Binding-site contacts:
Ligand atom C10 contacts residue TYR81 of chain 1.B at 3.7 Å (hydrophobic).
Ligand atom C13 contacts residue LEU383 of chain 1.B at 3.3 Å (hydrophobic).
Ligand atom C contacts residue SER293 of chain 1.B at 3.5 Å.
Ligand atom C20 contacts residue PHE79 of chain 1.B at 3.4 Å (hydrophobic).
Ligand atom C15 contacts residue TYR289 of chain 1.B at 3.7 Å (hydrophobic).
Ligand atom C7 contacts residue TYR308 of chain 1.B at 3.7 Å (hydrophobic).
Ligand atom C11 contacts residue TYR81 of chain 1.B at 3.5 Å (hydrophobic).
Ligand atom C9 contacts residue TYR289 of chain 1.B at 3.4 Å (hydrophobic).
Ligand atom C12 contacts residue LEU384 of chain 1.B at 3.3 Å (hydrophobic).
Ligand atom S contacts residue TYR308 of chain 1.B at 3.6 Å.
Ligand atom C21 contacts residue VAL70 of chain 1.B at 3.4 Å (hydrophobic).
Ligand atom C16 contacts residue SER309 of chain 1.B at 3.5 Å.
Ligand atom C18 contacts residue TYR308 of chain 1.B at 3.6 Å (hydrophobic).
Ligand atom C18 contacts residue ASN339 of chain 1.B at 3.6 Å.
Ligand atom C19 contacts residue TYR308 of chain 1.B at 3.4 Å (hydrophobic).
Ligand atom C22 contacts residue PHE79 of chain 1.B at 3.5 Å (hydrophobic).
Ligand atom C21 contacts residue GLU71 of chain 1.B at 3.5 Å.
Ligand atom C1 contacts residue PHE79 of chain 1.B at 3.7 Å (hydrophobic).
Ligand atom C4 contacts residue TYR185 of chain 1.B at 3.5 Å (hydrophobic).
Ligand atom C12 contacts residue THR171 of chain 1.B at 3.4 Å.
Ligand atom C17 contacts residue LEU341 of chain 1.B at 3.7 Å (hydrophobic).
Ligand atom C3 contacts residue PHE79 of chain 1.B at 3.7 Å (hydrophobic).
Ligand atom C5 contacts residue TYR185 of chain 1.B at 3.6 Å (hydrophobic).
Ligand atom C13 contacts residue LEU384 of chain 1.B at 3.4 Å (hydrophobic).
Ligand atom C14 contacts residue TYR308 of chain 1.B at 3.4 Å (hydrophobic).
Ligand atom O contacts residue PHE77 of chain 1.B at 3.3 Å.
Ligand atom C1 contacts residue SER293 of chain 1.B at 3.6 Å.
Ligand atom C13 contacts residue TYR289 of chain 1.B at 3.5 Å (hydrophobic).
Ligand atom O contacts residue SER293 of chain 1.B at 2.7 Å (h-bond).
Ligand atom S contacts residue TYR185 of chain 1.B at 3.5 Å.
Ligand atom C15 contacts residue TYR308 of chain 1.B at 3.6 Å (hydrophobic).
Ligand atom C21 contacts residue ASP72 of chain 1.B at 3.5 Å.
Ligand atom C21 contacts residue PHE79 of chain 1.B at 3.6 Å (hydrophobic).
Ligand atom C11 contacts residue PHE79 of chain 1.B at 3.6 Å (hydrophobic).
Ligand atom O1 contacts residue TYR185 of chain 1.B at 3.7 Å.
Ligand atom N2 contacts residue LEU384 of chain 1.B at 2.8 Å (h-bond).
Ligand atom C10 contacts residue LEU384 of chain 1.B at 3.6 Å (hydrophobic).
Ligand atom C17 contacts residue ASN339 of chain 1.B at 3.5 Å.
Ligand atom C18 contacts residue ALA340 of chain 1.B at 3.6 Å (hydrophobic).
Ligand atom C17 contacts residue ALA340 of chain 1.B at 3.6 Å (hydrophobic).

Sequence of chain 1.B:
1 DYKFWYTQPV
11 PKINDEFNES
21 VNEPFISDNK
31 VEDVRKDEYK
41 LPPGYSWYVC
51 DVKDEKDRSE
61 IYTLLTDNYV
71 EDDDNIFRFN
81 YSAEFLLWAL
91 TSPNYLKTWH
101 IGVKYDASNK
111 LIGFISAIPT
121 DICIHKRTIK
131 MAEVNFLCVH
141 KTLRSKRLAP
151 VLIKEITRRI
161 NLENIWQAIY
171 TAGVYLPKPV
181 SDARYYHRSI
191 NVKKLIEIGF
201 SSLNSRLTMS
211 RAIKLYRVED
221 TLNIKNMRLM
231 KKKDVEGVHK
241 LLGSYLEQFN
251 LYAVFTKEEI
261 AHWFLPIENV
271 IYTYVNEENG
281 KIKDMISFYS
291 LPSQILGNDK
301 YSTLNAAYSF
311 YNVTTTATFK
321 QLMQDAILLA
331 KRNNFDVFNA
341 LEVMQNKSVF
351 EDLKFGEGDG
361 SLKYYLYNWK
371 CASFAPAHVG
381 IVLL

This small molecule binds to this protein.
Small molecule (SMILES): COc1cccc(Cc2nnc(-c3sc4ccccc4c3OC3CCNCC3)o2)c1